Sequence of chain 1.A:
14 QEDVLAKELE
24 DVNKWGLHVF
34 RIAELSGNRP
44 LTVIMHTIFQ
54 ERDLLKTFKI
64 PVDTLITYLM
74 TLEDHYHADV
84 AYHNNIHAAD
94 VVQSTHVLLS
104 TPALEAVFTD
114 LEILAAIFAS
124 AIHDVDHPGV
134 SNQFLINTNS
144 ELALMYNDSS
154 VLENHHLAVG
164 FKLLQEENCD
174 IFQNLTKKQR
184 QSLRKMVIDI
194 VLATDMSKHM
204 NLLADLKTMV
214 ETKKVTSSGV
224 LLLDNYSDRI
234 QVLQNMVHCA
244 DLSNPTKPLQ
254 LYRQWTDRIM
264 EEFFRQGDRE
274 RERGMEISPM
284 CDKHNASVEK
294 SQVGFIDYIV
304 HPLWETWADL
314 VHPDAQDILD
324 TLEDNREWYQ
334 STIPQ

Binding-site contacts:
Ligand atom C4 contacts residue PHE298 of chain 1.A at 3.8 Å (hydrophobic).
Ligand atom C15 contacts residue PHE298 of chain 1.A at 3.6 Å (hydrophobic).
Ligand atom C3 contacts residue TYR85 of chain 1.A at 3.9 Å (hydrophobic).
Ligand atom C20 contacts residue MET199 of chain 1.A at 3.8 Å (hydrophobic).
Ligand atom C29 contacts residue MET263 of chain 1.A at 3.6 Å (hydrophobic).
Ligand atom C18 contacts residue MET283 of chain 1.A at 3.3 Å (hydrophobic).
Ligand atom N1 contacts residue PHE266 of chain 1.A at 3.9 Å.
Ligand atom O3 contacts residue GLN295 of chain 1.A at 2.9 Å (h-bond).
Ligand atom C29 contacts residue PHE298 of chain 1.A at 3.8 Å (hydrophobic).
Ligand atom C24 contacts residue LEU245 of chain 1.A at 3.8 Å (hydrophobic).
Ligand atom C27 contacts residue PHE298 of chain 1.A at 3.6 Å (hydrophobic).
Ligand atom C5 contacts residue PHE298 of chain 1.A at 3.6 Å (hydrophobic).
Ligand atom C1 contacts residue THR259 of chain 1.A at 3.9 Å.
Ligand atom C16 contacts residue ILE302 of chain 1.A at 3.4 Å (hydrophobic).
Ligand atom N3 contacts residue MET283 of chain 1.A at 3.4 Å.
Ligand atom C19 contacts residue MET283 of chain 1.A at 3.7 Å (hydrophobic).
Ligand atom O3 contacts residue MET263 of chain 1.A at 3.9 Å.
Ligand atom O2 contacts residue MET199 of chain 1.A at 3.3 Å.
Ligand atom O1 contacts residue PHE298 of chain 1.A at 3.8 Å.
Ligand atom O3 contacts residue PHE298 of chain 1.A at 3.4 Å.
Ligand atom C9 contacts residue ILE302 of chain 1.A at 3.4 Å (hydrophobic).
Ligand atom N5 contacts residue PRO282 of chain 1.A at 3.5 Å.
Ligand atom O1 contacts residue GLN295 of chain 1.A at 3.1 Å (h-bond).
Ligand atom C16 contacts residue MET283 of chain 1.A at 3.8 Å (hydrophobic).
Ligand atom C3 contacts residue PHE298 of chain 1.A at 3.8 Å (hydrophobic).
Ligand atom C2 contacts residue ILE262 of chain 1.A at 3.7 Å (hydrophobic).
Ligand atom O1 contacts residue ILE262 of chain 1.A at 3.5 Å.
Ligand atom C3 contacts residue ASN247 of chain 1.A at 3.6 Å.
Ligand atom C28 contacts residue PHE298 of chain 1.A at 3.4 Å (hydrophobic).
Ligand atom C14 contacts residue GLY297 of chain 1.A at 3.8 Å.
Ligand atom C10 contacts residue MET283 of chain 1.A at 3.4 Å (hydrophobic).
Ligand atom C1 contacts residue ILE262 of chain 1.A at 3.9 Å (hydrophobic).
Ligand atom C1 contacts residue ASN247 of chain 1.A at 3.5 Å.
Ligand atom C29 contacts residue MET283 of chain 1.A at 3.6 Å (hydrophobic).
Ligand atom C2 contacts residue PHE298 of chain 1.A at 3.3 Å (hydrophobic).
Ligand atom C17 contacts residue MET283 of chain 1.A at 3.7 Å (hydrophobic).
Ligand atom C15 contacts residue ILE302 of chain 1.A at 3.8 Å (hydrophobic).
Ligand atom C24 contacts residue MET199 of chain 1.A at 3.8 Å (hydrophobic).
Ligand atom C29 contacts residue GLN295 of chain 1.A at 3.5 Å.
Ligand atom C15 contacts residue GLY297 of chain 1.A at 3.8 Å.

A small-molecule ligand and the protein it binds are described below.
Small molecule (SMILES): COc1ccc(C2=NN(C3CCN(c4nc(N)nc5ccccc45)CC3)C(=O)[C@@H]3CC=CC[C@H]23)cc1OC